This small molecule binds to this protein.
Small molecule (SMILES): CC(=O)N[C@@H]1[C@@H](O)[C@H](O)[C@@H](CO)O[C@H]1O

Sequence of chain 1.D:
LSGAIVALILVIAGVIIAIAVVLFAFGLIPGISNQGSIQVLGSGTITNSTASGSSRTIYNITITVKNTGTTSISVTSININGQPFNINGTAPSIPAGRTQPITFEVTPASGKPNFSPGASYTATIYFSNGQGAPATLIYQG

Binding-site contacts:
Ligand atom N2 contacts residue ILE58 of chain 1.D at 3.1 Å.
Ligand atom C1 contacts residue ILE58 of chain 1.D at 4.2 Å (hydrophobic).
Ligand atom C2 contacts residue ASN88 of chain 1.D at 2.8 Å.
Ligand atom O5 contacts residue GLY89 of chain 1.D at 3.8 Å.
Ligand atom O5 contacts residue ARG56 of chain 1.D at 4.2 Å.
Ligand atom C4 contacts residue ASN88 of chain 1.D at 4.0 Å.
Ligand atom O7 contacts residue ILE58 of chain 1.D at 4.4 Å.
Ligand atom N2 contacts residue ASN88 of chain 1.D at 3.5 Å (h-bond).
Ligand atom C2 contacts residue ARG56 of chain 1.D at 3.2 Å.
Ligand atom O5 contacts residue ASN88 of chain 1.D at 2.0 Å (h-bond).
Ligand atom C8 contacts residue ILE58 of chain 1.D at 3.6 Å (hydrophobic).
Ligand atom C5 contacts residue ASN88 of chain 1.D at 3.4 Å.
Ligand atom C7 contacts residue ARG56 of chain 1.D at 3.7 Å.
Ligand atom C2 contacts residue ILE58 of chain 1.D at 3.9 Å (hydrophobic).
Ligand atom C1 contacts residue ARG56 of chain 1.D at 3.0 Å.
Ligand atom C6 contacts residue ASN88 of chain 1.D at 4.2 Å.
Ligand atom C1 contacts residue GLY89 of chain 1.D at 4.5 Å.
Ligand atom C6 contacts residue GLY89 of chain 1.D at 3.7 Å.
Ligand atom C7 contacts residue ILE58 of chain 1.D at 3.5 Å (hydrophobic).
Ligand atom C1 contacts residue ASN88 of chain 1.D at 1.4 Å.
Ligand atom C8 contacts residue ARG56 of chain 1.D at 3.5 Å.
Ligand atom O6 contacts residue GLY89 of chain 1.D at 4.0 Å.
Ligand atom C3 contacts residue ARG56 of chain 1.D at 3.9 Å.
Ligand atom C8 contacts residue SER54 of chain 1.D at 4.3 Å.
Ligand atom N2 contacts residue ARG56 of chain 1.D at 2.7 Å (salt-bridge).
Ligand atom C3 contacts residue ASN88 of chain 1.D at 3.8 Å.
Ligand atom C5 contacts residue GLY89 of chain 1.D at 4.4 Å.